The protein below binds the small molecule below.
Small molecule (SMILES): Cc1onc(-c2ccccc2)c1C(=O)N[C@H](C(=O)O)[C@@H]1N[C@@H](C(=O)O)C(C)(C)S1

Sequence of chain 1.A:
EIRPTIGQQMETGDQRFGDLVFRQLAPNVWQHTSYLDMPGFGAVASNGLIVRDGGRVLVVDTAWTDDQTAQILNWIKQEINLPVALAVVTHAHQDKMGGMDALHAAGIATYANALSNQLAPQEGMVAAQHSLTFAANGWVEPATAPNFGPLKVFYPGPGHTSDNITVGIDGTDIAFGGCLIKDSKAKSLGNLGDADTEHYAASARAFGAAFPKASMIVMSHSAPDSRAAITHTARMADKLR

Binding-site contacts:
Ligand atom OAF contacts residue HIS122 of chain 1.A at 3.7 Å.
Ligand atom CAI contacts residue GLU152 of chain 1.A at 3.3 Å.
Ligand atom OAH contacts residue ZN1 of chain 1.C at 2.2 Å.
Ligand atom CAJ contacts residue HIS122 of chain 1.A at 3.4 Å.
Ligand atom CA contacts residue ASP124 of chain 1.A at 3.8 Å.
Ligand atom NAP contacts residue ZN1 of chain 1.C at 2.1 Å.
Ligand atom CAB contacts residue ASN220 of chain 1.A at 3.6 Å.
Ligand atom OAH contacts residue LYS211 of chain 1.A at 3.1 Å (salt-bridge).
Ligand atom CB contacts residue ZN1 of chain 1.C at 3.2 Å.
Ligand atom OAH contacts residue CYS208 of chain 1.A at 3.2 Å.
Ligand atom CAM contacts residue GLN123 of chain 1.A at 3.5 Å.
Ligand atom CAC contacts residue HIS250 of chain 1.A at 3.2 Å.
Ligand atom CAT contacts residue ZN1 of chain 1.C at 3.0 Å.
Ligand atom OXT contacts residue ASN220 of chain 1.A at 3.0 Å (h-bond).
Ligand atom OAE contacts residue ASN220 of chain 1.A at 3.0 Å (h-bond).
Ligand atom OAE contacts residue LYS211 of chain 1.A at 2.8 Å (salt-bridge).
Ligand atom CAW contacts residue GLN123 of chain 1.A at 3.7 Å.
Ligand atom NAN contacts residue GLN123 of chain 1.A at 3.6 Å.
Ligand atom OAE contacts residue GLY219 of chain 1.A at 3.4 Å.
Ligand atom CAA contacts residue TRP93 of chain 1.A at 3.6 Å (hydrophobic).
Ligand atom C contacts residue ZN1 of chain 1.D at 3.4 Å.
Ligand atom OAF contacts residue GLN123 of chain 1.A at 3.0 Å (h-bond).
Ligand atom CAT contacts residue LYS211 of chain 1.A at 3.3 Å.
Ligand atom CBB contacts residue ZN1 of chain 1.C at 3.0 Å.
Ligand atom CAA contacts residue LEU65 of chain 1.A at 3.8 Å (hydrophobic).
Ligand atom O contacts residue HIS122 of chain 1.A at 3.0 Å (h-bond).
Ligand atom O contacts residue ZN1 of chain 1.D at 2.5 Å.
Ligand atom OAF contacts residue ASP124 of chain 1.A at 3.4 Å (salt-bridge).
Ligand atom NAP contacts residue ASP124 of chain 1.A at 3.1 Å (salt-bridge).
Ligand atom C contacts residue HIS122 of chain 1.A at 3.4 Å.
Ligand atom O contacts residue HIS189 of chain 1.A at 3.0 Å.
Ligand atom CAJ contacts residue GLU152 of chain 1.A at 3.5 Å.
Ligand atom OAH contacts residue HIS250 of chain 1.A at 2.9 Å (h-bond).
Ligand atom CAC contacts residue ZN1 of chain 1.C at 3.6 Å.
Ligand atom CAT contacts residue HIS189 of chain 1.A at 3.7 Å.
Ligand atom CAK contacts residue MET154 of chain 1.A at 3.6 Å (hydrophobic).
Ligand atom NAP contacts residue HIS250 of chain 1.A at 3.5 Å (h-bond).
Ligand atom CB contacts residue ASP124 of chain 1.A at 3.3 Å.
Ligand atom CAT contacts residue HIS250 of chain 1.A at 3.7 Å.
Ligand atom CAK contacts residue GLU152 of chain 1.A at 3.6 Å.